Sequence of chain 1.A:
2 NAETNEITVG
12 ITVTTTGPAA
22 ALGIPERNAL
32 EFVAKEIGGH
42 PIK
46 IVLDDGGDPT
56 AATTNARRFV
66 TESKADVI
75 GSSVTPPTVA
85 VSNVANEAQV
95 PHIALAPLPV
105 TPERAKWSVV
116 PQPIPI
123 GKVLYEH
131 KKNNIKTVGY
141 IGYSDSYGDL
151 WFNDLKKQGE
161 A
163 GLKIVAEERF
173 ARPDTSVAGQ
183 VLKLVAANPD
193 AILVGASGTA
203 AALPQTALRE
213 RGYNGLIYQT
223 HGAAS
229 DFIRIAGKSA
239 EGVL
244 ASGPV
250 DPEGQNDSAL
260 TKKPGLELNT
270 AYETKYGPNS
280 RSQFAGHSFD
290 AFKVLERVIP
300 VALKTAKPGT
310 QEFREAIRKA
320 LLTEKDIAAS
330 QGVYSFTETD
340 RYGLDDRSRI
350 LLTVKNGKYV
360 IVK

Binding-site contacts:
Ligand atom C2 contacts residue DHC1 of chain 1.C at 0.7 Å.
Ligand atom C6 contacts residue GLY224 of chain 1.A at 3.6 Å.
Ligand atom O3 contacts residue HIS286 of chain 1.A at 2.5 Å (h-bond).
Ligand atom C4 contacts residue DHC1 of chain 1.C at 0.3 Å.
Ligand atom O2 contacts residue TYR147 of chain 1.A at 3.2 Å.
Ligand atom C9 contacts residue LEU23 of chain 1.A at 3.3 Å (hydrophobic).
Ligand atom C3 contacts residue SER199 of chain 1.A at 3.7 Å.
Ligand atom O2 contacts residue THR79 of chain 1.A at 2.8 Å (h-bond).
Ligand atom O2 contacts residue ARG174 of chain 1.A at 2.7 Å (salt-bridge).
Ligand atom O3 contacts residue GLN282 of chain 1.A at 3.2 Å (h-bond).
Ligand atom O1 contacts residue DHC1 of chain 1.C at 0.3 Å (h-bond).
Ligand atom C1 contacts residue VAL78 of chain 1.A at 3.6 Å (hydrophobic).
Ligand atom O1 contacts residue SER199 of chain 1.A at 2.7 Å (h-bond).
Ligand atom C9 contacts residue SER77 of chain 1.A at 3.5 Å.
Ligand atom C9 contacts residue DHC1 of chain 1.C at 0.4 Å.
Ligand atom C6 contacts residue DHC1 of chain 1.C at 0.5 Å.
Ligand atom C7 contacts residue HIS286 of chain 1.A at 3.7 Å.
Ligand atom C1 contacts residue DHC1 of chain 1.C at 0.3 Å.
Ligand atom O1 contacts residue VAL78 of chain 1.A at 3.3 Å.
Ligand atom O4 contacts residue DHC1 of chain 1.C at 1.6 Å.
Ligand atom C1 contacts residue THR79 of chain 1.A at 3.5 Å.
Ligand atom O4 contacts residue THR79 of chain 1.A at 2.8 Å (h-bond).
Ligand atom O4 contacts residue TYR147 of chain 1.A at 3.7 Å.
Ligand atom C3 contacts residue LEU23 of chain 1.A at 3.5 Å (hydrophobic).
Ligand atom C3 contacts residue DHC1 of chain 1.C at 0.3 Å.
Ligand atom O3 contacts residue DHC1 of chain 1.C at 0.7 Å (h-bond).
Ligand atom O4 contacts residue PRO101 of chain 1.A at 3.0 Å.
Ligand atom O1 contacts residue ARG174 of chain 1.A at 2.9 Å (salt-bridge).
Ligand atom C7 contacts residue DHC1 of chain 1.C at 0.6 Å.
Ligand atom O2 contacts residue DHC1 of chain 1.C at 0.1 Å (h-bond).
Ligand atom C2 contacts residue THR79 of chain 1.A at 3.6 Å.
Ligand atom C5 contacts residue DHC1 of chain 1.C at 0.4 Å.
Ligand atom C5 contacts residue PRO101 of chain 1.A at 3.6 Å (hydrophobic).
Ligand atom C4 contacts residue PRO101 of chain 1.A at 3.7 Å (hydrophobic).
Ligand atom C4 contacts residue LEU23 of chain 1.A at 3.7 Å (hydrophobic).
Ligand atom C5 contacts residue GLY224 of chain 1.A at 3.4 Å.
Ligand atom C1 contacts residue ARG174 of chain 1.A at 3.4 Å.
Ligand atom C8 contacts residue DHC1 of chain 1.C at 0.4 Å.
Ligand atom O4 contacts residue ALA100 of chain 1.A at 3.6 Å.
Ligand atom O3 contacts residue PRO116 of chain 1.A at 3.3 Å.

The small molecule below binds the protein below.
Small molecule (SMILES): O=C(O)C(=O)Cc1ccc(O)cc1